Sequence of chain 1.I:
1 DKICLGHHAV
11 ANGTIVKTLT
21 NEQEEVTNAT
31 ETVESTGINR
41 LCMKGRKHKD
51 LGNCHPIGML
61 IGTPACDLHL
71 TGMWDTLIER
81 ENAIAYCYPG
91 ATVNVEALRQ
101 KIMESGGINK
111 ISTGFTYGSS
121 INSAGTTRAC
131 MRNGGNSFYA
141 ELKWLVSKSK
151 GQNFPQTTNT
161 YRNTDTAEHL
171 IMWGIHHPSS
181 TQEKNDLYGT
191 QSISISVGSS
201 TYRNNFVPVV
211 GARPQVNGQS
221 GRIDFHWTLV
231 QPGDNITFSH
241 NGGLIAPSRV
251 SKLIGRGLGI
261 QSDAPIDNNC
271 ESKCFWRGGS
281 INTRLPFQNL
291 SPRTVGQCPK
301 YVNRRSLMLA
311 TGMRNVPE

Binding-site contacts:
Ligand atom C8 contacts residue ASN79 of chain 1.H at 3.5 Å.
Ligand atom C2 contacts residue ASN82 of chain 1.H at 2.4 Å.
Ligand atom O7 contacts residue GLU104 of chain 1.I at 3.5 Å (salt-bridge).
Ligand atom C3 contacts residue ASN82 of chain 1.H at 3.8 Å.
Ligand atom C8 contacts residue GLY78 of chain 1.H at 4.0 Å.
Ligand atom N2 contacts residue ASN82 of chain 1.H at 2.8 Å (h-bond).
Ligand atom N2 contacts residue ASN79 of chain 1.H at 4.1 Å.
Ligand atom C5 contacts residue ASN82 of chain 1.H at 3.7 Å.
Ligand atom O7 contacts residue ASN82 of chain 1.H at 3.9 Å.
Ligand atom C7 contacts residue ASN82 of chain 1.H at 3.6 Å.
Ligand atom N2 contacts residue GLY78 of chain 1.H at 4.4 Å.
Ligand atom C7 contacts residue HIS75 of chain 1.H at 4.4 Å.
Ligand atom O5 contacts residue ASN82 of chain 1.H at 2.4 Å (h-bond).
Ligand atom O7 contacts residue ASN79 of chain 1.H at 3.0 Å (h-bond).
Ligand atom C8 contacts residue HIS75 of chain 1.H at 3.5 Å.
Ligand atom C7 contacts residue ASN79 of chain 1.H at 3.3 Å.
Ligand atom C4 contacts residue ASN82 of chain 1.H at 4.2 Å.
Ligand atom O7 contacts residue HIS75 of chain 1.H at 4.2 Å.
Ligand atom C1 contacts residue ASN82 of chain 1.H at 1.4 Å.

The small molecule below binds the protein below.
Small molecule (SMILES): CC(=O)N[C@@H]1[C@@H](O)[C@H](O)[C@@H](CO)O[C@H]1O

Sequence of chain 1.H:
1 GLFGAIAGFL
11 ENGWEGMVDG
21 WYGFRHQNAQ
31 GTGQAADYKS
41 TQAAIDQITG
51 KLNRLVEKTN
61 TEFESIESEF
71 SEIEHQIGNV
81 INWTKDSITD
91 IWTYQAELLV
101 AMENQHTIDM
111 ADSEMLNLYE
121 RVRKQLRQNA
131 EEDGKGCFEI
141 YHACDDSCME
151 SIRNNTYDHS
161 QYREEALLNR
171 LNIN